The protein below binds the small molecule below.
Small molecule (SMILES): CC(=O)N[C@H]1[C@H](O[C@H]2[C@H](O)[C@@H](NC(C)=O)CO[C@@H]2CO)O[C@H](CO)[C@@H](O)[C@@H]1O

Sequence of chain 3.D:
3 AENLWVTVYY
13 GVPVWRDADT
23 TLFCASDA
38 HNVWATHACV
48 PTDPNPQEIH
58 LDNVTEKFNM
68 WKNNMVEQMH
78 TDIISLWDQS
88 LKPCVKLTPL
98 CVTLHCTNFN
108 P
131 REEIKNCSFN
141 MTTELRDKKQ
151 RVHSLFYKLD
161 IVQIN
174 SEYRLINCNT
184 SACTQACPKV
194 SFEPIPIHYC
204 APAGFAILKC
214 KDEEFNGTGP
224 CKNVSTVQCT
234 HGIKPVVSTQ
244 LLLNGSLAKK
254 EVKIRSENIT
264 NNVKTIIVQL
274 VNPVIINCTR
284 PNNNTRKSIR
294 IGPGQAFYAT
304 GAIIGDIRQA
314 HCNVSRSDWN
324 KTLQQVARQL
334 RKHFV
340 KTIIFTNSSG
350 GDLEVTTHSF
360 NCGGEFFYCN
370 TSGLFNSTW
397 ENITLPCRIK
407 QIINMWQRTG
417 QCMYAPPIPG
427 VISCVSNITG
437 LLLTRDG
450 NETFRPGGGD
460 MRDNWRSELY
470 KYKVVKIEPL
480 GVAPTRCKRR

Binding-site contacts:
Ligand atom O6 contacts residue ILE307 of chain 3.D at 3.3 Å.
Ligand atom C6 contacts residue ILE307 of chain 3.D at 4.1 Å (hydrophobic).
Ligand atom C1 contacts residue ASN286 of chain 3.D at 1.4 Å.
Ligand atom C5 contacts residue ILE307 of chain 3.D at 4.3 Å (hydrophobic).
Ligand atom C1 contacts residue ILE307 of chain 3.D at 4.0 Å (hydrophobic).
Ligand atom C5 contacts residue ASN286 of chain 3.D at 3.6 Å.
Ligand atom C3 contacts residue ASN286 of chain 3.D at 3.8 Å.
Ligand atom O6 contacts residue THR288 of chain 3.D at 3.9 Å.
Ligand atom C4 contacts residue ASN286 of chain 3.D at 4.2 Å.
Ligand atom N2 contacts residue ASN286 of chain 3.D at 2.9 Å (h-bond).
Ligand atom C8 contacts residue VAL427 of chain 3.D at 3.7 Å (hydrophobic).
Ligand atom C7 contacts residue ASN286 of chain 3.D at 3.8 Å.
Ligand atom O7 contacts residue ASN286 of chain 3.D at 4.3 Å.
Ligand atom O5 contacts residue ILE307 of chain 3.D at 3.2 Å.
Ligand atom O5 contacts residue ASN286 of chain 3.D at 2.4 Å (h-bond).
Ligand atom C2 contacts residue ASN286 of chain 3.D at 2.5 Å.